This small molecule binds to this protein.
Small molecule (SMILES): Nc1ccn([C@H]2C[C@H](O)[C@@H](CO)O2)c(=O)n1

Sequence of chain 1.A:
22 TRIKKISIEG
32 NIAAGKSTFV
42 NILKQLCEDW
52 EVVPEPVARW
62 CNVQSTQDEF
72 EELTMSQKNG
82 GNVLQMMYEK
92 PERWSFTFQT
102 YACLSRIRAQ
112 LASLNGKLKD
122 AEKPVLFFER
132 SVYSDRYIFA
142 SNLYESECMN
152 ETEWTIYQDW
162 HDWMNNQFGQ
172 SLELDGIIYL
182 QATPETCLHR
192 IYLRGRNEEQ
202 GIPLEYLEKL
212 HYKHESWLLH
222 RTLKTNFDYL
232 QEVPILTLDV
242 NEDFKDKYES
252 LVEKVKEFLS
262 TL

Binding-site contacts:
Ligand atom N4 contacts residue PHE140 of chain 1.A at 3.6 Å.
Ligand atom C2 contacts residue PHE99 of chain 1.A at 3.5 Å (hydrophobic).
Ligand atom O5' contacts residue ARG131 of chain 1.A at 2.9 Å (salt-bridge).
Ligand atom N3 contacts residue PHE99 of chain 1.A at 3.4 Å.
Ligand atom C4 contacts residue PHE99 of chain 1.A at 4.0 Å (hydrophobic).
Ligand atom C5 contacts residue ASP136 of chain 1.A at 4.0 Å.
Ligand atom C2' contacts residue ILE33 of chain 1.A at 3.6 Å (hydrophobic).
Ligand atom C5' contacts residue ARG197 of chain 1.A at 4.0 Å.
Ligand atom C6 contacts residue GLU56 of chain 1.A at 3.8 Å.
Ligand atom C4' contacts residue GLU200 of chain 1.A at 3.8 Å.
Ligand atom C5' contacts residue GLU56 of chain 1.A at 3.2 Å.
Ligand atom C2 contacts residue PHE140 of chain 1.A at 3.4 Å (hydrophobic).
Ligand atom C3' contacts residue GLU200 of chain 1.A at 3.2 Å.
Ligand atom N1 contacts residue PHE140 of chain 1.A at 3.9 Å.
Ligand atom O2 contacts residue MET88 of chain 1.A at 3.5 Å.
Ligand atom C5 contacts residue GLU56 of chain 1.A at 3.8 Å.
Ligand atom C3' contacts residue TYR89 of chain 1.A at 3.7 Å (hydrophobic).
Ligand atom C2 contacts residue GLN100 of chain 1.A at 4.0 Å.
Ligand atom O3' contacts residue LEU85 of chain 1.A at 4.0 Å.
Ligand atom C5 contacts residue TRP61 of chain 1.A at 4.0 Å (hydrophobic).
Ligand atom C6 contacts residue TRP61 of chain 1.A at 3.6 Å (hydrophobic).
Ligand atom N3 contacts residue GLN100 of chain 1.A at 3.1 Å (h-bond).
Ligand atom C4 contacts residue ASP136 of chain 1.A at 3.9 Å.
Ligand atom O3' contacts residue GLU200 of chain 1.A at 2.5 Å (salt-bridge).
Ligand atom O2 contacts residue GLN100 of chain 1.A at 3.8 Å.
Ligand atom C6 contacts residue ARG131 of chain 1.A at 3.8 Å.
Ligand atom C1' contacts residue TYR89 of chain 1.A at 3.8 Å (hydrophobic).
Ligand atom N4 contacts residue ASP136 of chain 1.A at 2.9 Å (salt-bridge).
Ligand atom O3' contacts residue TYR89 of chain 1.A at 2.7 Å (h-bond).
Ligand atom O2 contacts residue PHE140 of chain 1.A at 3.6 Å.
Ligand atom C4 contacts residue PHE140 of chain 1.A at 3.5 Å (hydrophobic).
Ligand atom C2' contacts residue TYR89 of chain 1.A at 3.5 Å (hydrophobic).
Ligand atom O4' contacts residue TRP61 of chain 1.A at 3.4 Å.
Ligand atom C1' contacts residue LEU85 of chain 1.A at 4.0 Å (hydrophobic).
Ligand atom C4 contacts residue GLN100 of chain 1.A at 4.0 Å.
Ligand atom O2 contacts residue PHE99 of chain 1.A at 3.6 Å.
Ligand atom N3 contacts residue PHE140 of chain 1.A at 3.3 Å.
Ligand atom N4 contacts residue GLN100 of chain 1.A at 3.1 Å (h-bond).
Ligand atom O5' contacts residue GLU56 of chain 1.A at 2.6 Å (salt-bridge).
Ligand atom O4' contacts residue LEU85 of chain 1.A at 3.7 Å.